Sequence of chain 1.A:
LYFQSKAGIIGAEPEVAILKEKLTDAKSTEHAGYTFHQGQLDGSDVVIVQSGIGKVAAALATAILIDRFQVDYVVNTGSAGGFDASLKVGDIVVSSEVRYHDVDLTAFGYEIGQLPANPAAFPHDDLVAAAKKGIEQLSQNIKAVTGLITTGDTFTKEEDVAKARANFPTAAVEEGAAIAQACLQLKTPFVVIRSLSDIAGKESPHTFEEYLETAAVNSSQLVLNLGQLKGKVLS

Binding-site contacts:
Ligand atom C8 contacts residue ASP225 of chain 1.A at 3.5 Å.
Ligand atom C6 contacts residue MSE180 of chain 1.A at 3.8 Å.
Ligand atom C8 contacts residue PHE235 of chain 1.A at 3.9 Å (hydrophobic).
Ligand atom N1 contacts residue MSE180 of chain 1.A at 3.0 Å (h-bond).
Ligand atom C5 contacts residue ASP225 of chain 1.A at 4.0 Å.
Ligand atom N6 contacts residue PHE179 of chain 1.A at 3.7 Å.
Ligand atom N1 contacts residue VAL199 of chain 1.A at 3.6 Å.
Ligand atom C2 contacts residue VAL199 of chain 1.A at 4.0 Å (hydrophobic).
Ligand atom N7 contacts residue ALA99 of chain 1.A at 3.5 Å.
Ligand atom N7 contacts residue SER224 of chain 1.A at 3.6 Å (h-bond).
Ligand atom N9 contacts residue GLY100 of chain 1.A at 4.0 Å.
Ligand atom N7 contacts residue GLY100 of chain 1.A at 3.2 Å (h-bond).
Ligand atom N1 contacts residue PHE179 of chain 1.A at 3.7 Å.
Ligand atom N6 contacts residue SER231 of chain 1.A at 4.0 Å.
Ligand atom N6 contacts residue ASP225 of chain 1.A at 3.1 Å (salt-bridge).
Ligand atom N6 contacts residue GLY100 of chain 1.A at 4.0 Å.
Ligand atom N9 contacts residue ALA99 of chain 1.A at 3.6 Å.
Ligand atom C2 contacts residue MSE201 of chain 1.A at 3.8 Å.
Ligand atom C4 contacts residue GLU200 of chain 1.A at 4.0 Å.
Ligand atom N3 contacts residue GLU200 of chain 1.A at 3.4 Å.
Ligand atom C8 contacts residue SER224 of chain 1.A at 3.2 Å.
Ligand atom C8 contacts residue ALA99 of chain 1.A at 3.4 Å (hydrophobic).
Ligand atom C8 contacts residue GLY100 of chain 1.A at 3.6 Å.
Ligand atom C4 contacts residue GLY100 of chain 1.A at 4.0 Å.
Ligand atom C6 contacts residue VAL199 of chain 1.A at 3.9 Å (hydrophobic).
Ligand atom C8 contacts residue SER98 of chain 1.A at 3.7 Å.
Ligand atom N7 contacts residue PHE179 of chain 1.A at 3.7 Å.
Ligand atom C2 contacts residue PHE179 of chain 1.A at 3.9 Å (hydrophobic).
Ligand atom N3 contacts residue MSE201 of chain 1.A at 3.4 Å.
Ligand atom N9 contacts residue SER98 of chain 1.A at 3.7 Å.
Ligand atom C4 contacts residue PHE179 of chain 1.A at 4.0 Å (hydrophobic).
Ligand atom N3 contacts residue VAL199 of chain 1.A at 3.8 Å.
Ligand atom N6 contacts residue MSE180 of chain 1.A at 3.5 Å (h-bond).
Ligand atom N7 contacts residue ASP225 of chain 1.A at 2.8 Å (salt-bridge).
Ligand atom C2 contacts residue GLU200 of chain 1.A at 3.9 Å.
Ligand atom C6 contacts residue PHE179 of chain 1.A at 3.4 Å (hydrophobic).
Ligand atom C2 contacts residue MSE180 of chain 1.A at 3.8 Å.
Ligand atom C5 contacts residue GLY100 of chain 1.A at 3.5 Å.
Ligand atom C4 contacts residue VAL199 of chain 1.A at 3.8 Å (hydrophobic).
Ligand atom C5 contacts residue PHE179 of chain 1.A at 3.4 Å (hydrophobic).

This protein binds this small molecule.
Small molecule (SMILES): Nc1ncnc2[nH]cnc12